Sequence of chain 1.C:
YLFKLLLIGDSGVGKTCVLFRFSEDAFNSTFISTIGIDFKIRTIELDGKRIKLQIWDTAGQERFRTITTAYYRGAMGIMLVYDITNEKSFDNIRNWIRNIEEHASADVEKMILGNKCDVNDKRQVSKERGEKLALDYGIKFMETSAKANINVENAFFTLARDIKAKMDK

This small molecule binds to this protein.
Small molecule (SMILES): Nc1nc2c(ncn2[C@@H]2O[C@H](CO[P](=O)(O)O[P](=O)(O)NP(=O)(O)O)[C@@H](O)[C@H]2O)c(=O)[nH]1

Binding-site contacts:
Ligand atom O3G contacts residue GLY64 of chain 1.C at 2.9 Å (h-bond).
Ligand atom O3G contacts residue SER15 of chain 1.C at 3.5 Å.
Ligand atom PB contacts residue LYS19 of chain 1.C at 3.6 Å.
Ligand atom O1A contacts residue THR20 of chain 1.C at 3.3 Å (h-bond).
Ligand atom O1G contacts residue SER37 of chain 1.C at 2.4 Å (h-bond).
Ligand atom O1G contacts residue SER15 of chain 1.C at 2.6 Å (h-bond).
Ligand atom C8 contacts residue CYS21 of chain 1.C at 3.6 Å (hydrophobic).
Ligand atom C6 contacts residue LYS120 of chain 1.C at 3.6 Å.
Ligand atom O6 contacts residue SER149 of chain 1.C at 3.3 Å (h-bond).
Ligand atom C2 contacts residue ASP122 of chain 1.C at 3.5 Å.
Ligand atom O6 contacts residue ALA150 of chain 1.C at 2.9 Å (h-bond).
Ligand atom O6 contacts residue ASP122 of chain 1.C at 3.4 Å (salt-bridge).
Ligand atom O2' contacts residue PHE31 of chain 1.C at 3.4 Å.
Ligand atom PG contacts residue MG1 of chain 1.M at 3.2 Å.
Ligand atom N1 contacts residue ASP122 of chain 1.C at 2.7 Å (salt-bridge).
Ligand atom O1B contacts residue GLY18 of chain 1.C at 3.1 Å (h-bond).
Ligand atom O6 contacts residue LYS151 of chain 1.C at 3.2 Å (salt-bridge).
Ligand atom O3A contacts residue GLY16 of chain 1.C at 3.6 Å.
Ligand atom O1A contacts residue GLY18 of chain 1.C at 3.3 Å.
Ligand atom N2 contacts residue ASP122 of chain 1.C at 2.8 Å (salt-bridge).
Ligand atom O2G contacts residue MG1 of chain 1.M at 2.1 Å.
Ligand atom O2B contacts residue MG1 of chain 1.M at 2.0 Å.
Ligand atom O3A contacts residue GLY18 of chain 1.C at 3.2 Å (h-bond).
Ligand atom O1B contacts residue LYS19 of chain 1.C at 2.8 Å (salt-bridge).
Ligand atom O3G contacts residue LYS19 of chain 1.C at 2.6 Å (salt-bridge).
Ligand atom O2G contacts residue THR38 of chain 1.C at 2.7 Å (h-bond).
Ligand atom PB contacts residue MG1 of chain 1.M at 3.2 Å.
Ligand atom N1 contacts residue LYS151 of chain 1.C at 3.4 Å.
Ligand atom N7 contacts residue ASN119 of chain 1.C at 3.2 Å (h-bond).
Ligand atom O1B contacts residue VAL17 of chain 1.C at 3.4 Å (h-bond).
Ligand atom C6 contacts residue ASP122 of chain 1.C at 3.5 Å.
Ligand atom N3B contacts residue GLY16 of chain 1.C at 3.0 Å (h-bond).
Ligand atom C5' contacts residue GLY16 of chain 1.C at 3.6 Å.
Ligand atom O1A contacts residue CYS21 of chain 1.C at 3.0 Å (h-bond).
Ligand atom O6 contacts residue ASN119 of chain 1.C at 3.5 Å (h-bond).
Ligand atom N3B contacts residue MG1 of chain 1.M at 3.5 Å.
Ligand atom N2 contacts residue VAL123 of chain 1.C at 3.4 Å.
Ligand atom O4' contacts residue LYS120 of chain 1.C at 3.1 Å (salt-bridge).
Ligand atom O2B contacts residue THR20 of chain 1.C at 2.9 Å (h-bond).
Ligand atom O1B contacts residue GLY16 of chain 1.C at 3.5 Å (h-bond).